Sequence of chain 2.C:
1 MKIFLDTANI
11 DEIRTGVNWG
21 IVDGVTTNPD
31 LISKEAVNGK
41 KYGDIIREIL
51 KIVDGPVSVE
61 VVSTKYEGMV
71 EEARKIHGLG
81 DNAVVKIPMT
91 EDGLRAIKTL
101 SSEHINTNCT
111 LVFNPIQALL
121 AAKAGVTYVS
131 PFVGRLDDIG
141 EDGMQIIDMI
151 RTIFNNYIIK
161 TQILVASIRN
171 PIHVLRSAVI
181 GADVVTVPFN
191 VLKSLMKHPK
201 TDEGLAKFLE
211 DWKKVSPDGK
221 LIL

Sequence of chain 2.D:
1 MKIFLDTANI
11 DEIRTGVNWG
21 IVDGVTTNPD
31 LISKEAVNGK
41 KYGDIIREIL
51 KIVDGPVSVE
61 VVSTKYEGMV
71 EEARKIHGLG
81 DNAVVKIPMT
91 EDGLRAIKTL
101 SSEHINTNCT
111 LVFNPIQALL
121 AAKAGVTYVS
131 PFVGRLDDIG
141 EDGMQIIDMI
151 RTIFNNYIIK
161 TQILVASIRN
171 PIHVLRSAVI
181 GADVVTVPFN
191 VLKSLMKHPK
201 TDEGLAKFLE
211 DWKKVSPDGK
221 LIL

This protein binds this small molecule.
Small molecule (SMILES): O=C(CO)[C@@H](O)[C@H](O)[C@H](O)COP(=O)(O)O

Binding-site contacts:
Ligand atom O4 contacts residue ASN28 of chain 2.C at 2.8 Å (h-bond).
Ligand atom C3 contacts residue THR26 of chain 2.C at 3.8 Å.
Ligand atom O1 contacts residue THR26 of chain 2.C at 3.6 Å.
Ligand atom O1 contacts residue SER130 of chain 2.C at 2.8 Å (h-bond).
Ligand atom O5 contacts residue ALA166 of chain 2.C at 3.6 Å.
Ligand atom O4 contacts residue LYS86 of chain 2.C at 3.5 Å (salt-bridge).
Ligand atom P contacts residue ARG135 of chain 2.C at 3.7 Å.
Ligand atom C1 contacts residue ASN108 of chain 2.C at 3.9 Å.
Ligand atom O3 contacts residue LYS86 of chain 2.C at 2.6 Å (salt-bridge).
Ligand atom O4 contacts residue PHE132 of chain 2.C at 3.6 Å.
Ligand atom C5 contacts residue ASP6 of chain 2.C at 3.3 Å.
Ligand atom P contacts residue SER167 of chain 2.C at 3.7 Å.
Ligand atom C2 contacts residue THR27 of chain 2.C at 3.9 Å.
Ligand atom O3 contacts residue ASN28 of chain 2.C at 3.3 Å (h-bond).
Ligand atom C1 contacts residue THR110 of chain 2.C at 3.5 Å.
Ligand atom O4 contacts residue PHE208 of chain 2.D at 3.9 Å.
Ligand atom O5 contacts residue ASP6 of chain 2.C at 2.5 Å (salt-bridge).
Ligand atom O2P contacts residue ARG135 of chain 2.C at 2.8 Å (salt-bridge).
Ligand atom O1 contacts residue ALA166 of chain 2.C at 3.9 Å.
Ligand atom C3 contacts residue LYS86 of chain 2.C at 2.4 Å.
Ligand atom C6 contacts residue PHE132 of chain 2.C at 3.6 Å (hydrophobic).
Ligand atom O6 contacts residue SER167 of chain 2.C at 3.4 Å.
Ligand atom O2P contacts residue SER167 of chain 2.C at 2.6 Å (h-bond).
Ligand atom O3 contacts residue THR27 of chain 2.C at 3.4 Å (h-bond).
Ligand atom C4 contacts residue ASN28 of chain 2.C at 3.8 Å.
Ligand atom O1 contacts residue ASN108 of chain 2.C at 3.4 Å (h-bond).
Ligand atom O1 contacts residue LYS86 of chain 2.C at 3.2 Å (salt-bridge).
Ligand atom C4 contacts residue LYS86 of chain 2.C at 3.4 Å.
Ligand atom C3 contacts residue ASP6 of chain 2.C at 3.4 Å.
Ligand atom C2 contacts residue LYS86 of chain 2.C at 1.3 Å.
Ligand atom C2 contacts residue THR26 of chain 2.C at 3.9 Å.
Ligand atom O1P contacts residue ARG135 of chain 2.C at 2.8 Å (salt-bridge).
Ligand atom O5 contacts residue SER167 of chain 2.C at 3.0 Å (h-bond).
Ligand atom C1 contacts residue LYS86 of chain 2.C at 2.4 Å.
Ligand atom O3 contacts residue ASP6 of chain 2.C at 2.7 Å (salt-bridge).
Ligand atom O3 contacts residue THR26 of chain 2.C at 3.7 Å.
Ligand atom C5 contacts residue ASN28 of chain 2.C at 3.8 Å.
Ligand atom C6 contacts residue SER167 of chain 2.C at 3.9 Å.
Ligand atom C4 contacts residue PHE132 of chain 2.C at 3.7 Å (hydrophobic).
Ligand atom C1 contacts residue SER130 of chain 2.C at 3.3 Å.